Sequence of chain 1.F:
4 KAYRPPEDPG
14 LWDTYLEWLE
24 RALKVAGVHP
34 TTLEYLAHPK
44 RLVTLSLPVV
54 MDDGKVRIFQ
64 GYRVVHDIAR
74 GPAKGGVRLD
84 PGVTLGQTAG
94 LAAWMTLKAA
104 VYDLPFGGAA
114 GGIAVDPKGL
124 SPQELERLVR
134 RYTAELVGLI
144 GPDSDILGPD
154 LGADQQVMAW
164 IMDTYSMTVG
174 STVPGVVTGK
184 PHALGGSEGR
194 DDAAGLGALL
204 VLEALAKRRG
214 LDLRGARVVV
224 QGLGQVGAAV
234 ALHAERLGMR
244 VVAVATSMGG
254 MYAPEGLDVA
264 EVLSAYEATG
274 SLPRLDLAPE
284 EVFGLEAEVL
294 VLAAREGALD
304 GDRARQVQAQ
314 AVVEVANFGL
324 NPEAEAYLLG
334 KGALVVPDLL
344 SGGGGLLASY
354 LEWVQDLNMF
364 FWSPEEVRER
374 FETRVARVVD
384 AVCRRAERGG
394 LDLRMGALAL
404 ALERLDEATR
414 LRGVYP

This protein binds this small molecule.
Small molecule (SMILES): CC(C)C[C@H](N)C(=O)O

Binding-site contacts:
Ligand atom C contacts residue TYR38 of chain 1.D at 3.4 Å (hydrophobic).
Ligand atom CA contacts residue ASP166 of chain 1.F at 3.4 Å.
Ligand atom CB contacts residue ARG415 of chain 1.D at 4.2 Å.
Ligand atom OXT contacts residue MET170 of chain 1.F at 3.8 Å.
Ligand atom CG contacts residue TYR38 of chain 1.D at 4.0 Å (hydrophobic).
Ligand atom CA contacts residue TYR418 of chain 1.D at 3.2 Å (hydrophobic).
Ligand atom OXT contacts residue TYR38 of chain 1.D at 3.6 Å (h-bond).
Ligand atom CB contacts residue GLY416 of chain 1.D at 3.2 Å.
Ligand atom C contacts residue ARG134 of chain 1.C at 3.6 Å.
Ligand atom CD2 contacts residue TYR38 of chain 1.D at 4.0 Å (hydrophobic).
Ligand atom C contacts residue MET170 of chain 1.F at 4.1 Å (hydrophobic).
Ligand atom N contacts residue ASP166 of chain 1.F at 2.7 Å (salt-bridge).
Ligand atom N contacts residue VAL417 of chain 1.D at 4.2 Å.
Ligand atom CA contacts residue GLY416 of chain 1.D at 3.5 Å.
Ligand atom C contacts residue VAL417 of chain 1.D at 4.4 Å (hydrophobic).
Ligand atom CB contacts residue ASP166 of chain 1.F at 3.6 Å.
Ligand atom N contacts residue GLY416 of chain 1.D at 3.0 Å (h-bond).
Ligand atom CD2 contacts residue ALA72 of chain 1.D at 4.1 Å (hydrophobic).
Ligand atom CD2 contacts residue THR412 of chain 1.D at 4.0 Å.
Ligand atom N contacts residue MET170 of chain 1.F at 3.8 Å.
Ligand atom O contacts residue VAL417 of chain 1.D at 3.4 Å.
Ligand atom CG contacts residue GLY416 of chain 1.D at 4.5 Å.
Ligand atom N contacts residue TYR418 of chain 1.D at 2.7 Å (h-bond).
Ligand atom C contacts residue TYR418 of chain 1.D at 3.0 Å (hydrophobic).
Ligand atom CA contacts residue MET170 of chain 1.F at 3.9 Å (hydrophobic).
Ligand atom CD1 contacts residue ARG415 of chain 1.D at 4.0 Å.
Ligand atom OXT contacts residue TYR418 of chain 1.D at 3.6 Å.
Ligand atom CD1 contacts residue ALA72 of chain 1.D at 4.0 Å (hydrophobic).
Ligand atom O contacts residue TYR38 of chain 1.D at 2.7 Å (h-bond).
Ligand atom O contacts residue GLY416 of chain 1.D at 3.5 Å (h-bond).
Ligand atom O contacts residue ARG134 of chain 1.C at 3.1 Å (salt-bridge).
Ligand atom OXT contacts residue ARG134 of chain 1.C at 2.8 Å (salt-bridge).
Ligand atom C contacts residue GLY416 of chain 1.D at 3.9 Å.
Ligand atom CD1 contacts residue ILE71 of chain 1.D at 4.2 Å (hydrophobic).
Ligand atom O contacts residue TYR418 of chain 1.D at 2.8 Å (h-bond).

Sequence of chain 1.D:
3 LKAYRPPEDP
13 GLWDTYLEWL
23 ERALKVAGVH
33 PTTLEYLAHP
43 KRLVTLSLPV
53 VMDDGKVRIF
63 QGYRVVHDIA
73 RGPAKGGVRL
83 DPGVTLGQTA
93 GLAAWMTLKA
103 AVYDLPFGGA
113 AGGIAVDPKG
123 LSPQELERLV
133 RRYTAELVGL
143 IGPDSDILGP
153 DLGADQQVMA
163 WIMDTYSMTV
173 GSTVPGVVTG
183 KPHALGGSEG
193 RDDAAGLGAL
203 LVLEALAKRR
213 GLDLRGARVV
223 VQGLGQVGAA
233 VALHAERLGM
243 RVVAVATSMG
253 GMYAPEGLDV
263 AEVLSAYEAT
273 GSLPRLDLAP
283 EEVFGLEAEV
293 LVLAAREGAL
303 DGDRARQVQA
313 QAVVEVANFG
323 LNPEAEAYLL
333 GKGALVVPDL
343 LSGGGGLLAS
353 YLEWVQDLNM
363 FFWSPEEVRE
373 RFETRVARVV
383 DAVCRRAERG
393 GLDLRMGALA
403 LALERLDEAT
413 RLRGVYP

Sequence of chain 1.C:
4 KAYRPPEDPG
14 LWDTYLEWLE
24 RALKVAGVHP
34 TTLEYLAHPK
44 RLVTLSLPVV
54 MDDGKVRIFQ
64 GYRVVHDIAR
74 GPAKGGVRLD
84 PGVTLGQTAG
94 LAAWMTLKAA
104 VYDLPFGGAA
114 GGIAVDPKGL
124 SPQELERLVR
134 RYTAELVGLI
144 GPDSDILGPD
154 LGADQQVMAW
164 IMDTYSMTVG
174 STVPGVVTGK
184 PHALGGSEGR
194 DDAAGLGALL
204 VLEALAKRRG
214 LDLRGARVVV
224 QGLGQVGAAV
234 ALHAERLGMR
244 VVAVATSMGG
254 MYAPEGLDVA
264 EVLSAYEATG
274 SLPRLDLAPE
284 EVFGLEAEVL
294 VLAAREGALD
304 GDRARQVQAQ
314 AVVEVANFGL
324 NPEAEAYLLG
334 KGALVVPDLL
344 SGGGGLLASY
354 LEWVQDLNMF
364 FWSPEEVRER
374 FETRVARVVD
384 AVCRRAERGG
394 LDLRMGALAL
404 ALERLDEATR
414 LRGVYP